A protein and the small-molecule ligand that binds it are described below.
Small molecule (SMILES): CC(=O)N[C@H]1CO[C@H](CO)[C@@H](O[C@@H]2O[C@H](CO)[C@H](O)[C@H](O)[C@H]2O)[C@@H]1O

Binding-site contacts:
Ligand atom C1 contacts residue LEU214 of chain 4.A at 3.9 Å (hydrophobic).
Ligand atom C4 contacts residue PHE128 of chain 4.A at 3.6 Å (hydrophobic).
Ligand atom O4 contacts residue ALA105 of chain 4.A at 4.0 Å.
Ligand atom O6 contacts residue ILE216 of chain 4.A at 3.8 Å.
Ligand atom C3 contacts residue ASP215 of chain 4.A at 4.2 Å.
Ligand atom C5 contacts residue LEU214 of chain 4.A at 4.1 Å (hydrophobic).
Ligand atom O4 contacts residue GLY213 of chain 4.A at 3.6 Å.
Ligand atom C6 contacts residue GLY213 of chain 4.A at 4.4 Å.
Ligand atom C5 contacts residue PHE128 of chain 4.A at 3.9 Å (hydrophobic).
Ligand atom C4 contacts residue ASP88 of chain 4.A at 3.5 Å.
Ligand atom O4 contacts residue ALA87 of chain 4.A at 4.0 Å.
Ligand atom O2 contacts residue ASN130 of chain 4.A at 3.7 Å.
Ligand atom N2 contacts residue ASP215 of chain 4.A at 4.2 Å.
Ligand atom O7 contacts residue ASP215 of chain 4.A at 3.5 Å (salt-bridge).
Ligand atom O5 contacts residue ASP215 of chain 4.A at 4.0 Å.
Ligand atom C2 contacts residue LEU214 of chain 4.A at 4.0 Å (hydrophobic).
Ligand atom C2 contacts residue ASN130 of chain 4.A at 4.2 Å.
Ligand atom C3 contacts residue ASN130 of chain 4.A at 3.4 Å.
Ligand atom C3 contacts residue ASP88 of chain 4.A at 3.7 Å.
Ligand atom O4 contacts residue LEU214 of chain 4.A at 2.8 Å (h-bond).
Ligand atom O3 contacts residue ALA105 of chain 4.A at 3.9 Å.
Ligand atom C4 contacts residue LEU214 of chain 4.A at 4.1 Å (hydrophobic).
Ligand atom O3 contacts residue ASP215 of chain 4.A at 3.2 Å (salt-bridge).
Ligand atom C6 contacts residue LEU214 of chain 4.A at 3.7 Å (hydrophobic).
Ligand atom O3 contacts residue ASP88 of chain 4.A at 2.7 Å (salt-bridge).
Ligand atom C6 contacts residue ASP215 of chain 4.A at 3.0 Å.
Ligand atom C5 contacts residue ASP215 of chain 4.A at 4.2 Å.
Ligand atom O3 contacts residue GLY106 of chain 4.A at 3.2 Å (h-bond).
Ligand atom C7 contacts residue ASP215 of chain 4.A at 3.7 Å.
Ligand atom O3 contacts residue ASN130 of chain 4.A at 3.0 Å (h-bond).
Ligand atom O4 contacts residue ASP88 of chain 4.A at 2.6 Å (salt-bridge).
Ligand atom C2 contacts residue ALA105 of chain 4.A at 4.3 Å (hydrophobic).
Ligand atom O3 contacts residue PHE128 of chain 4.A at 3.8 Å.
Ligand atom C6 contacts residue ILE216 of chain 4.A at 4.0 Å (hydrophobic).
Ligand atom O6 contacts residue ASP215 of chain 4.A at 2.5 Å (salt-bridge).
Ligand atom C8 contacts residue ASP215 of chain 4.A at 4.3 Å.
Ligand atom C3 contacts residue PHE128 of chain 4.A at 3.5 Å (hydrophobic).
Ligand atom C4 contacts residue ALA87 of chain 4.A at 4.4 Å (hydrophobic).
Ligand atom O4 contacts residue LEU214 of chain 4.A at 3.6 Å.
Ligand atom O5 contacts residue LEU214 of chain 4.A at 3.2 Å.

Sequence of chain 4.A:
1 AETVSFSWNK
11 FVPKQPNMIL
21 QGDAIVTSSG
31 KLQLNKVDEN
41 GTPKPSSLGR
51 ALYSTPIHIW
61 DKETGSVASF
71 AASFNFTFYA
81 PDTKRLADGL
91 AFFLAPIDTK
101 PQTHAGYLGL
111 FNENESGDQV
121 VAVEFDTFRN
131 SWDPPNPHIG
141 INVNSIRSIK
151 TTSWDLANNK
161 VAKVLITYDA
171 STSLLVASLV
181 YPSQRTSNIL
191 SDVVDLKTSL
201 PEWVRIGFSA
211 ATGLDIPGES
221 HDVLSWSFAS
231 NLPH